Binding-site contacts:
Ligand atom N3A contacts residue PHE182 of chain 10.A at 4.1 Å.
Ligand atom O1A contacts residue LEU127 of chain 10.A at 4.1 Å.
Ligand atom CL2 contacts residue LEU187 of chain 10.A at 3.9 Å.
Ligand atom C2A contacts residue ILE220 of chain 10.A at 4.1 Å (hydrophobic).
Ligand atom C3B contacts residue ILE125 of chain 10.A at 4.3 Å (hydrophobic).
Ligand atom N2 contacts residue ASN215 of chain 10.A at 4.0 Å.
Ligand atom C31 contacts residue MET195 of chain 10.A at 3.9 Å (hydrophobic).
Ligand atom O1A contacts residue ILE239 of chain 10.A at 4.3 Å.
Ligand atom C4B contacts residue ILE220 of chain 10.A at 4.2 Å (hydrophobic).
Ligand atom N2 contacts residue MET217 of chain 10.A at 3.1 Å (h-bond).
Ligand atom C2B contacts residue TYR147 of chain 10.A at 3.4 Å (hydrophobic).
Ligand atom N3A contacts residue ILE220 of chain 10.A at 4.3 Å.
Ligand atom CL1 contacts residue ILE239 of chain 10.A at 4.0 Å.
Ligand atom C2C contacts residue ILE101 of chain 10.A at 4.2 Å (hydrophobic).
Ligand atom C3 contacts residue LEU103 of chain 10.A at 4.3 Å (hydrophobic).
Ligand atom C5A contacts residue TYR145 of chain 10.A at 3.7 Å (hydrophobic).
Ligand atom N3A contacts residue TYR147 of chain 10.A at 4.1 Å.
Ligand atom C6B contacts residue ILE125 of chain 10.A at 3.3 Å (hydrophobic).
Ligand atom C4 contacts residue LEU103 of chain 10.A at 3.6 Å (hydrophobic).
Ligand atom C4A contacts residue MET146 of chain 10.A at 4.0 Å (hydrophobic).
Ligand atom CL2 contacts residue TYR147 of chain 10.A at 2.4 Å.
Ligand atom O1 contacts residue MET217 of chain 10.A at 2.7 Å (h-bond).
Ligand atom C4A contacts residue TYR145 of chain 10.A at 3.7 Å (hydrophobic).
Ligand atom C5 contacts residue MET217 of chain 10.A at 3.8 Å (hydrophobic).
Ligand atom C3 contacts residue MET217 of chain 10.A at 4.2 Å (hydrophobic).
Ligand atom C2A contacts residue PHE182 of chain 10.A at 4.1 Å (hydrophobic).
Ligand atom C1B contacts residue ILE125 of chain 10.A at 3.6 Å (hydrophobic).
Ligand atom C3B contacts residue TYR147 of chain 10.A at 3.3 Å (hydrophobic).
Ligand atom C2C contacts residue MET217 of chain 10.A at 3.9 Å (hydrophobic).
Ligand atom O1B contacts residue ILE125 of chain 10.A at 4.1 Å.
Ligand atom CL2 contacts residue ILE184 of chain 10.A at 4.2 Å.
Ligand atom C31 contacts residue LEU103 of chain 10.A at 4.1 Å (hydrophobic).
Ligand atom C2B contacts residue ILE184 of chain 10.A at 4.1 Å (hydrophobic).
Ligand atom C5B contacts residue ILE220 of chain 10.A at 4.3 Å (hydrophobic).
Ligand atom C2B contacts residue ILE125 of chain 10.A at 4.1 Å (hydrophobic).
Ligand atom CL1 contacts residue ILE125 of chain 10.A at 3.7 Å.
Ligand atom C5A contacts residue LEU127 of chain 10.A at 3.8 Å (hydrophobic).
Ligand atom C5B contacts residue ILE125 of chain 10.A at 3.5 Å (hydrophobic).
Ligand atom C3C contacts residue ILE101 of chain 10.A at 3.8 Å (hydrophobic).
Ligand atom C4B contacts residue ILE125 of chain 10.A at 4.0 Å (hydrophobic).

The protein below binds the small molecule below.
Small molecule (SMILES): Cc1cc(CCCOc2c(Cl)cc(C3=NCCO3)cc2Cl)on1

Sequence of chain 10.A:
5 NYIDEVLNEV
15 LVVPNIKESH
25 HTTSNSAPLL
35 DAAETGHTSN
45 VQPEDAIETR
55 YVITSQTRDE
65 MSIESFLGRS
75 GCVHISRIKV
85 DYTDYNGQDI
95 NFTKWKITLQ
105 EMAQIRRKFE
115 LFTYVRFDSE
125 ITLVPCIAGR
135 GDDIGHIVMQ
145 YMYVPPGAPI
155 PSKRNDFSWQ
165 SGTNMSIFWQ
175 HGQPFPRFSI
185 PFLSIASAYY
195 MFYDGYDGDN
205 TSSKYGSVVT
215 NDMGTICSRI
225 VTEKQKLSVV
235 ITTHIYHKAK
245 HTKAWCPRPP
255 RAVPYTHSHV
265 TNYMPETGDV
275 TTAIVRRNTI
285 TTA